Sequence of chain 2.A:
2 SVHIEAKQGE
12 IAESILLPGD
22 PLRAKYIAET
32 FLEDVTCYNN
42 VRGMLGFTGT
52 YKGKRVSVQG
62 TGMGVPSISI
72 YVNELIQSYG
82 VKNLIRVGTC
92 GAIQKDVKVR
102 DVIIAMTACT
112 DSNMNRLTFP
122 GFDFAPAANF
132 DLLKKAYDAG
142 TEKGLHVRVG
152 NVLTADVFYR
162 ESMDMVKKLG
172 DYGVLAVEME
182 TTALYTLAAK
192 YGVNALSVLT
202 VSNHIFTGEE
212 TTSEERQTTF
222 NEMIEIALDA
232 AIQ

This protein binds this small molecule.
Small molecule (SMILES): O=c1[nH]cnc2c1ncn2[C@@H]1O[C@H](CO)[C@@H](O)[C@H]1O

Sequence of chain 5.A:
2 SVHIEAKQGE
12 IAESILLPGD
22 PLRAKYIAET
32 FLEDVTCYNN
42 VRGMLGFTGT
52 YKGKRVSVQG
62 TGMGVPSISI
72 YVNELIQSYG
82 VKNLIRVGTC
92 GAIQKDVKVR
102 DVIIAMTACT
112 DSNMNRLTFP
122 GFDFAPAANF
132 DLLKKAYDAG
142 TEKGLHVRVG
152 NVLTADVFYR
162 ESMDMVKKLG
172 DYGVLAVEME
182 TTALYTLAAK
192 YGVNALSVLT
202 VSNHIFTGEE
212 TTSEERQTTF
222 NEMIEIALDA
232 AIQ

Binding-site contacts:
Ligand atom O6 contacts residue ASN204 of chain 5.A at 3.5 Å (h-bond).
Ligand atom N1 contacts residue PHE159 of chain 5.A at 3.6 Å.
Ligand atom O4' contacts residue ARG43 of chain 2.A at 3.5 Å (salt-bridge).
Ligand atom N7 contacts residue GLY92 of chain 5.A at 3.5 Å (h-bond).
Ligand atom C1' contacts residue THR90 of chain 5.A at 3.5 Å.
Ligand atom C5' contacts residue PHE159 of chain 5.A at 3.7 Å (hydrophobic).
Ligand atom C2 contacts residue PHE159 of chain 5.A at 3.4 Å (hydrophobic).
Ligand atom O2' contacts residue MET180 of chain 5.A at 2.9 Å (h-bond).
Ligand atom O2' contacts residue GLU181 of chain 5.A at 2.6 Å (salt-bridge).
Ligand atom N7 contacts residue ASN204 of chain 5.A at 3.4 Å (h-bond).
Ligand atom C5' contacts residue MET64 of chain 5.A at 3.8 Å (hydrophobic).
Ligand atom N9 contacts residue THR90 of chain 5.A at 3.6 Å.
Ligand atom C6 contacts residue PHE159 of chain 5.A at 3.8 Å (hydrophobic).
Ligand atom O2' contacts residue ARG87 of chain 5.A at 3.1 Å (salt-bridge).
Ligand atom N3 contacts residue PHE159 of chain 5.A at 3.7 Å.
Ligand atom C2' contacts residue SO41 of chain 5.C at 3.7 Å.
Ligand atom O4' contacts residue THR90 of chain 5.A at 3.7 Å.
Ligand atom C4' contacts residue SO41 of chain 5.C at 3.6 Å.
Ligand atom N7 contacts residue CYS91 of chain 5.A at 3.4 Å.
Ligand atom O3' contacts residue MET64 of chain 5.A at 3.7 Å.
Ligand atom O5' contacts residue HIS4 of chain 2.A at 2.6 Å (h-bond).
Ligand atom C8 contacts residue CYS91 of chain 5.A at 3.5 Å (hydrophobic).
Ligand atom O5' contacts residue PHE159 of chain 5.A at 3.4 Å.
Ligand atom C5 contacts residue GLY92 of chain 5.A at 3.8 Å.
Ligand atom C4' contacts residue ARG43 of chain 2.A at 3.6 Å.
Ligand atom C2' contacts residue GLU181 of chain 5.A at 3.8 Å.
Ligand atom C3' contacts residue GLU181 of chain 5.A at 3.5 Å.
Ligand atom O6 contacts residue GLY92 of chain 5.A at 3.5 Å.
Ligand atom O3' contacts residue SO41 of chain 5.C at 2.6 Å (h-bond).
Ligand atom O2' contacts residue GLU179 of chain 5.A at 3.4 Å.
Ligand atom C1' contacts residue SO41 of chain 5.C at 3.2 Å.
Ligand atom O3' contacts residue GLU181 of chain 5.A at 2.6 Å (salt-bridge).
Ligand atom O2' contacts residue SO41 of chain 5.C at 3.3 Å (h-bond).
Ligand atom C3' contacts residue SO41 of chain 5.C at 3.6 Å.
Ligand atom C8 contacts residue THR90 of chain 5.A at 3.2 Å.
Ligand atom N3 contacts residue MET180 of chain 5.A at 3.7 Å.
Ligand atom O4' contacts residue SO41 of chain 5.C at 3.5 Å (h-bond).
Ligand atom C2' contacts residue MET180 of chain 5.A at 3.6 Å (hydrophobic).
Ligand atom C5' contacts residue HIS4 of chain 2.A at 3.6 Å.
Ligand atom C5 contacts residue VAL178 of chain 5.A at 3.7 Å (hydrophobic).